Sequence of chain 1.A:
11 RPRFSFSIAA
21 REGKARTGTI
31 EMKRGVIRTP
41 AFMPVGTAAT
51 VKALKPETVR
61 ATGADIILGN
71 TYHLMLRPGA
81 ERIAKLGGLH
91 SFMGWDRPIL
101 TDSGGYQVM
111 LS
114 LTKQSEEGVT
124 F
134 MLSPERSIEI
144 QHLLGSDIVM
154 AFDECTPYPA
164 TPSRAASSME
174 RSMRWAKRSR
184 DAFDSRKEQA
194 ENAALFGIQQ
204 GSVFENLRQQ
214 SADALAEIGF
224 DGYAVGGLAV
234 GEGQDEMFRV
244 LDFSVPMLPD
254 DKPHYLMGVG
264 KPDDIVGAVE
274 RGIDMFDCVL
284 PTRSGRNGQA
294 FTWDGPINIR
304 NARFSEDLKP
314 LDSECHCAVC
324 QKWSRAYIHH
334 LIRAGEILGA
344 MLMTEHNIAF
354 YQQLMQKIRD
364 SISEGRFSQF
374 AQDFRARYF

A protein and the small-molecule ligand that binds it are described below.
Small molecule (SMILES): Nc1ccc2nc(N)nc(O)c2c1

Binding-site contacts:
Ligand atom O1 contacts residue GLN203 of chain 1.A at 3.0 Å (h-bond).
Ligand atom C4 contacts residue TYR106 of chain 1.A at 3.3 Å (hydrophobic).
Ligand atom N3 contacts residue ASP102 of chain 1.A at 2.7 Å (salt-bridge).
Ligand atom N1 contacts residue GLN203 of chain 1.A at 3.9 Å.
Ligand atom C3 contacts residue ASP102 of chain 1.A at 3.6 Å.
Ligand atom C2 contacts residue ASP102 of chain 1.A at 3.6 Å.
Ligand atom C3 contacts residue TYR106 of chain 1.A at 3.4 Å (hydrophobic).
Ligand atom C5 contacts residue TYR106 of chain 1.A at 3.3 Å (hydrophobic).
Ligand atom C5 contacts residue GLY230 of chain 1.A at 3.9 Å.
Ligand atom C8 contacts residue ASP102 of chain 1.A at 3.5 Å.
Ligand atom N3 contacts residue TYR106 of chain 1.A at 3.6 Å.
Ligand atom C6 contacts residue TYR106 of chain 1.A at 3.5 Å (hydrophobic).
Ligand atom C7 contacts residue CYS158 of chain 1.A at 3.6 Å (hydrophobic).
Ligand atom O1 contacts residue CYS158 of chain 1.A at 3.1 Å (h-bond).
Ligand atom N2 contacts residue SER103 of chain 1.A at 3.6 Å (h-bond).
Ligand atom C7 contacts residue TYR106 of chain 1.A at 3.8 Å (hydrophobic).
Ligand atom C3 contacts residue MET260 of chain 1.A at 3.7 Å (hydrophobic).
Ligand atom N2 contacts residue ASP156 of chain 1.A at 2.8 Å (salt-bridge).
Ligand atom C7 contacts residue ASP156 of chain 1.A at 3.6 Å.
Ligand atom O1 contacts residue GLY229 of chain 1.A at 3.3 Å.
Ligand atom C2 contacts residue TYR106 of chain 1.A at 3.8 Å (hydrophobic).
Ligand atom N4 contacts residue TYR106 of chain 1.A at 3.6 Å.
Ligand atom N3 contacts residue MET260 of chain 1.A at 3.3 Å.
Ligand atom C5 contacts residue CYS158 of chain 1.A at 3.9 Å (hydrophobic).
Ligand atom N4 contacts residue LEU231 of chain 1.A at 2.8 Å (h-bond).
Ligand atom N2 contacts residue ILE201 of chain 1.A at 3.6 Å.
Ligand atom N1 contacts residue ASP156 of chain 1.A at 2.7 Å (salt-bridge).
Ligand atom C2 contacts residue MET260 of chain 1.A at 3.8 Å (hydrophobic).
Ligand atom C6 contacts residue LEU231 of chain 1.A at 4.0 Å (hydrophobic).
Ligand atom C7 contacts residue GLY230 of chain 1.A at 3.9 Å.
Ligand atom C8 contacts residue MET260 of chain 1.A at 3.7 Å (hydrophobic).
Ligand atom C8 contacts residue ASP156 of chain 1.A at 3.6 Å.
Ligand atom C1 contacts residue MET260 of chain 1.A at 3.8 Å (hydrophobic).
Ligand atom N4 contacts residue MET260 of chain 1.A at 3.2 Å (h-bond).
Ligand atom O1 contacts residue ASP156 of chain 1.A at 3.7 Å.
Ligand atom C6 contacts residue MET260 of chain 1.A at 3.5 Å (hydrophobic).
Ligand atom C7 contacts residue GLN203 of chain 1.A at 3.9 Å.
Ligand atom O1 contacts residue GLY230 of chain 1.A at 2.9 Å (h-bond).
Ligand atom N2 contacts residue ASP102 of chain 1.A at 2.8 Å (salt-bridge).
Ligand atom C1 contacts residue TYR106 of chain 1.A at 3.7 Å (hydrophobic).